This protein binds this small molecule.
Small molecule (SMILES): CC(=O)N[C@@H]1[C@@H](O)[C@H](O)[C@@H](CO)O[C@H]1O

Sequence of chain 1.A:
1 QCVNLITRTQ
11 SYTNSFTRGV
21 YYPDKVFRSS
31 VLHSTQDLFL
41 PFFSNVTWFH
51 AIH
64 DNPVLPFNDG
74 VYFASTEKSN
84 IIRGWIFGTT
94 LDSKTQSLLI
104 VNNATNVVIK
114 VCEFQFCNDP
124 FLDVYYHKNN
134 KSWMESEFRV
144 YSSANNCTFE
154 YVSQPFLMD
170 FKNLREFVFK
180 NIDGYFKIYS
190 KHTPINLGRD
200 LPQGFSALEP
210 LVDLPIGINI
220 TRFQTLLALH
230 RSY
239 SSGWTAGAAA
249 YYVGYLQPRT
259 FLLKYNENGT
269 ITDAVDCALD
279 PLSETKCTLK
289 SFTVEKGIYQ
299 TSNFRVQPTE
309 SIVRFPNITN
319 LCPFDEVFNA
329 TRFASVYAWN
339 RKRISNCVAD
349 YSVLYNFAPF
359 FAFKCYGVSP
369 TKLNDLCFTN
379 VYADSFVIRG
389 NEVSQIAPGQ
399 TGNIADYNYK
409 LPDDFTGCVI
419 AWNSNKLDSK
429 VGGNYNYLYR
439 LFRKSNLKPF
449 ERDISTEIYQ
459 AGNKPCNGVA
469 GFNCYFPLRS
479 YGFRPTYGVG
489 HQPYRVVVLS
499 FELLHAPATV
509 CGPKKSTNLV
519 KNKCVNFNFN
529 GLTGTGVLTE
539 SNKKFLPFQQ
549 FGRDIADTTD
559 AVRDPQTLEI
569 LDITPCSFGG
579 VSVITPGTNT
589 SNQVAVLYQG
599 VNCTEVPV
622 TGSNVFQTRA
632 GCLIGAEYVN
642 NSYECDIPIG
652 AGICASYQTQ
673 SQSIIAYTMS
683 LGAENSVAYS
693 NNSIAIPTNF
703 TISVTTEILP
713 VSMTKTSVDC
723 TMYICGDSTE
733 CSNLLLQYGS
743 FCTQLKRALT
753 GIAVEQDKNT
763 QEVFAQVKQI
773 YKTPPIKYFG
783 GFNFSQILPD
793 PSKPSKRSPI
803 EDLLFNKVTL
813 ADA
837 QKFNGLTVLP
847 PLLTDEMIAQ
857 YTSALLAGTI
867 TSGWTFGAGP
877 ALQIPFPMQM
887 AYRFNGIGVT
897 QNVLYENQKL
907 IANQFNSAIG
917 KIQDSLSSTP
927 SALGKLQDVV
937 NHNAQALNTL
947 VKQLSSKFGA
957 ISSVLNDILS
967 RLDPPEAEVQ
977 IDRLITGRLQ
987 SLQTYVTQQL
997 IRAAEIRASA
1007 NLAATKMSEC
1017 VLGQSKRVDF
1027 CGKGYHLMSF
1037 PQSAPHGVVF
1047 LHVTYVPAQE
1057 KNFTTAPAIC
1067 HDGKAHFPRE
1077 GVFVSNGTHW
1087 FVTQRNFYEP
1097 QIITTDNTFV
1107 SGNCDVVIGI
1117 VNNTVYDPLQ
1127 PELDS

Binding-site contacts:
Ligand atom C1 contacts residue ASN785 of chain 1.A at 1.4 Å.
Ligand atom O5 contacts residue SER787 of chain 1.A at 3.8 Å.
Ligand atom C7 contacts residue ASN785 of chain 1.A at 3.9 Å.
Ligand atom C5 contacts residue ASN785 of chain 1.A at 3.6 Å.
Ligand atom C3 contacts residue ASN785 of chain 1.A at 3.8 Å.
Ligand atom C1 contacts residue SER787 of chain 1.A at 3.8 Å.
Ligand atom C5 contacts residue SER787 of chain 1.A at 3.9 Å.
Ligand atom C2 contacts residue ASN785 of chain 1.A at 2.5 Å.
Ligand atom N2 contacts residue ASN785 of chain 1.A at 3.0 Å (h-bond).
Ligand atom O7 contacts residue ASN785 of chain 1.A at 4.3 Å.
Ligand atom O5 contacts residue ASN785 of chain 1.A at 2.3 Å (h-bond).
Ligand atom O6 contacts residue GLN788 of chain 1.A at 3.3 Å (h-bond).
Ligand atom O6 contacts residue SER787 of chain 1.A at 4.0 Å.
Ligand atom C4 contacts residue ASN785 of chain 1.A at 4.2 Å.